Sequence of chain 1.A:
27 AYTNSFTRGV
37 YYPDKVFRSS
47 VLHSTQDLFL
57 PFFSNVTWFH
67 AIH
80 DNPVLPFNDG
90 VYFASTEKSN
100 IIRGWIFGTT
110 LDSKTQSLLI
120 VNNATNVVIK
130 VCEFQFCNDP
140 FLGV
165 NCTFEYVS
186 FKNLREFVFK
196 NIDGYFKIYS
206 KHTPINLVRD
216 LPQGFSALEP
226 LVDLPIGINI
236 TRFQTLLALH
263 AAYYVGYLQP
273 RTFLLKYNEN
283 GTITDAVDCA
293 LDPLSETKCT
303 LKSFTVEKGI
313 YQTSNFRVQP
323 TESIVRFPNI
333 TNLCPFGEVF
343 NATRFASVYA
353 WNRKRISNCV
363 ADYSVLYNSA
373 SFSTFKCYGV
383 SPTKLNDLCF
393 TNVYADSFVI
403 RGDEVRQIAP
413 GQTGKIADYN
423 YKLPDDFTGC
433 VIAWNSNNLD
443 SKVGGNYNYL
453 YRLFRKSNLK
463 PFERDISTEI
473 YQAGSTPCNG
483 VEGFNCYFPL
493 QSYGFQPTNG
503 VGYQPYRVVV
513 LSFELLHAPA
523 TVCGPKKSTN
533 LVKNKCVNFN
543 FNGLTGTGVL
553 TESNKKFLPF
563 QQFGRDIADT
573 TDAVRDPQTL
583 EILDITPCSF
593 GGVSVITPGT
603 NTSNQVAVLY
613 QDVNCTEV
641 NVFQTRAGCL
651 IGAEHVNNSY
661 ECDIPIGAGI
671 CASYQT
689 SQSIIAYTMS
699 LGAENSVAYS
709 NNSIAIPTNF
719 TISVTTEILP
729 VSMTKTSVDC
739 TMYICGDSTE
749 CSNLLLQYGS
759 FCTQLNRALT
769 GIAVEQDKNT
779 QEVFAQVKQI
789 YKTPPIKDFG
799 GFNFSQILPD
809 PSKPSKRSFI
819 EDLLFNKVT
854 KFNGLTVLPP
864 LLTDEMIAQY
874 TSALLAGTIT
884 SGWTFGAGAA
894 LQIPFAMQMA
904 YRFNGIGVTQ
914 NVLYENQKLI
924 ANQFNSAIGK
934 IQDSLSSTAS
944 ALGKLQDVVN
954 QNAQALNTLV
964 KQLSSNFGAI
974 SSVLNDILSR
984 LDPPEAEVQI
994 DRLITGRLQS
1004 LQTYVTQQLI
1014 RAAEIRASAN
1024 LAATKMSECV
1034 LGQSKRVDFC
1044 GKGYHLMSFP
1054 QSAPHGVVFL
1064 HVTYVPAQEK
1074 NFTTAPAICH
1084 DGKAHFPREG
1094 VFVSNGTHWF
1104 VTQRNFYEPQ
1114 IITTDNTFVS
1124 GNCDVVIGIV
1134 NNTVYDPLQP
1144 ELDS

This small molecule binds to this protein.
Small molecule (SMILES): CC(=O)N[C@@H]1[C@@H](O)[C@H](O)[C@@H](CO)O[C@H]1O

Binding-site contacts:
Ligand atom C5 contacts residue ASN61 of chain 1.A at 3.7 Å.
Ligand atom O7 contacts residue ASN61 of chain 1.A at 3.6 Å (h-bond).
Ligand atom C1 contacts residue ASN61 of chain 1.A at 1.4 Å.
Ligand atom O5 contacts residue ASN61 of chain 1.A at 2.4 Å (h-bond).
Ligand atom C8 contacts residue ASN61 of chain 1.A at 4.5 Å.
Ligand atom O6 contacts residue TYR28 of chain 1.A at 4.1 Å.
Ligand atom C3 contacts residue ASN61 of chain 1.A at 3.8 Å.
Ligand atom C2 contacts residue ASN61 of chain 1.A at 2.4 Å.
Ligand atom C7 contacts residue ASN61 of chain 1.A at 3.4 Å.
Ligand atom N2 contacts residue ASN61 of chain 1.A at 2.9 Å (h-bond).
Ligand atom C4 contacts residue ASN61 of chain 1.A at 4.2 Å.